Binding-site contacts:
Ligand atom C22 contacts residue PHE283 of chain 1.E at 4.2 Å (hydrophobic).
Ligand atom C27 contacts residue ALA212 of chain 1.E at 4.4 Å (hydrophobic).
Ligand atom C20 contacts residue PHE207 of chain 1.E at 4.2 Å (hydrophobic).
Ligand atom C4 contacts residue ARG176 of chain 1.E at 4.4 Å.
Ligand atom C18 contacts residue PHE207 of chain 1.E at 4.0 Å (hydrophobic).
Ligand atom C19 contacts residue SER179 of chain 1.E at 3.6 Å.
Ligand atom C11 contacts residue QNP1 of chain 1.Q at 4.5 Å.
Ligand atom C27 contacts residue PHE280 of chain 1.E at 4.4 Å (hydrophobic).
Ligand atom C27 contacts residue PHE283 of chain 1.E at 3.7 Å (hydrophobic).
Ligand atom C1 contacts residue SER179 of chain 1.E at 4.2 Å.
Ligand atom C6 contacts residue LEU172 of chain 1.E at 4.5 Å (hydrophobic).
Ligand atom C18 contacts residue LEU175 of chain 1.E at 4.0 Å (hydrophobic).
Ligand atom C2 contacts residue SER179 of chain 1.E at 3.6 Å.
Ligand atom C7 contacts residue LEU172 of chain 1.E at 3.9 Å (hydrophobic).
Ligand atom C21 contacts residue PHE283 of chain 1.E at 4.1 Å (hydrophobic).
Ligand atom C19 contacts residue QNP1 of chain 1.Q at 3.8 Å.
Ligand atom C16 contacts residue PHE207 of chain 1.E at 4.1 Å (hydrophobic).
Ligand atom C27 contacts residue ALA208 of chain 1.E at 3.8 Å (hydrophobic).
Ligand atom C21 contacts residue VAL204 of chain 1.E at 4.2 Å (hydrophobic).
Ligand atom C19 contacts residue LEU175 of chain 1.E at 3.9 Å (hydrophobic).
Ligand atom C8 contacts residue LEU175 of chain 1.E at 4.4 Å (hydrophobic).

A protein and the small-molecule ligand that binds it are described below.
Small molecule (SMILES): CC(C)CCC[C@@H](C)[C@H]1CC[C@H]2[C@@H]3CC[C@@H]4C[C@@H](O)CC[C@]4(C)[C@H]3CC[C@]12C

Sequence of chain 1.E:
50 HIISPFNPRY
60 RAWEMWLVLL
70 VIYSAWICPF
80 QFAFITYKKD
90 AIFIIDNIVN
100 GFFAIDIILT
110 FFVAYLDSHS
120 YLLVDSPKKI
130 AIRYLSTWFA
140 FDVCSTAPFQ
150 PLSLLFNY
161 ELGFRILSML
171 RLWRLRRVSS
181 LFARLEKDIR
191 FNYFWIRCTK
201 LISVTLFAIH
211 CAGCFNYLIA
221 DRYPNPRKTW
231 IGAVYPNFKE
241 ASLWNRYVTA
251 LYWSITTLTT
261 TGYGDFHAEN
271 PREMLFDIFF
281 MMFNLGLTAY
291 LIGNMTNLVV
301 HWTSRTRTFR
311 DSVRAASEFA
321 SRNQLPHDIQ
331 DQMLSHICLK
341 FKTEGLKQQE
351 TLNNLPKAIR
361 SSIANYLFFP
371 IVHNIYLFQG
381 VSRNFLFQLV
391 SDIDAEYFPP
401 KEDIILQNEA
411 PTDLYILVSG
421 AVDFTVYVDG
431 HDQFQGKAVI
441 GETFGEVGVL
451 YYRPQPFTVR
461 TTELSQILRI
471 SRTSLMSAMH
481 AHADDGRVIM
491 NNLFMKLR